Sequence of chain 1.A:
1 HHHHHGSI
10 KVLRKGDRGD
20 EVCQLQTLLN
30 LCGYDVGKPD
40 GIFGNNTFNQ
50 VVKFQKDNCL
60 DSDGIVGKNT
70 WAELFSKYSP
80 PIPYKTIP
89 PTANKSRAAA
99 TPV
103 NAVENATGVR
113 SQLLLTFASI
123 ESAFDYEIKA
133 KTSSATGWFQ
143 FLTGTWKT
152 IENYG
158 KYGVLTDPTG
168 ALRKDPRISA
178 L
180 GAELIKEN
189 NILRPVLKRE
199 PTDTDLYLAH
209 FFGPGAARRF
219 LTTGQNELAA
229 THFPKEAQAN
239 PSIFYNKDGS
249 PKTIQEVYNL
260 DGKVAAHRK

The protein below binds the small molecule below.
Small molecule (SMILES): CC(=O)N[C@@H]1[C@@H](O)[C@H](O[C@@H]2O[C@H](CO)[C@@H](O[C@@H]3O[C@H](CO)[C@@H](O[C@@H]4O[C@H](CO)[C@@H](O)[C@H](O)[C@H]4NC(C)=O)[C@H](O)[C@H]3NC(C)=O)[C@H](O)[C@H]2NC(C)=O)[C@@H](CO)O[C@H]1O

Binding-site contacts:
Ligand atom O3 contacts residue THR147 of chain 1.A at 3.0 Å.
Ligand atom C6 contacts residue GLN142 of chain 1.A at 3.2 Å.
Ligand atom C3 contacts residue GLU186 of chain 1.A at 3.4 Å.
Ligand atom O7 contacts residue PHE143 of chain 1.A at 3.7 Å.
Ligand atom O5 contacts residue PRO212 of chain 1.A at 3.4 Å.
Ligand atom C1 contacts residue HIS208 of chain 1.A at 3.4 Å.
Ligand atom O6 contacts residue PHE209 of chain 1.A at 3.6 Å.
Ligand atom C8 contacts residue PHE143 of chain 1.A at 3.7 Å (hydrophobic).
Ligand atom O7 contacts residue PHE210 of chain 1.A at 3.4 Å (h-bond).
Ligand atom C3 contacts residue HIS208 of chain 1.A at 3.6 Å.
Ligand atom C7 contacts residue THR147 of chain 1.A at 3.7 Å.
Ligand atom C8 contacts residue PHE141 of chain 1.A at 3.6 Å (hydrophobic).
Ligand atom O6 contacts residue ASN187 of chain 1.A at 3.6 Å (h-bond).
Ligand atom C8 contacts residue MSE151 of chain 1.A at 3.6 Å.
Ligand atom O7 contacts residue ASN238 of chain 1.A at 3.1 Å (h-bond).
Ligand atom O7 contacts residue THR147 of chain 1.A at 3.0 Å (h-bond).
Ligand atom O7 contacts residue GLY211 of chain 1.A at 3.6 Å.
Ligand atom C4 contacts residue PHE209 of chain 1.A at 3.7 Å (hydrophobic).
Ligand atom C5 contacts residue PHE209 of chain 1.A at 3.5 Å (hydrophobic).
Ligand atom C1 contacts residue PHE209 of chain 1.A at 3.4 Å (hydrophobic).
Ligand atom C4 contacts residue PRO212 of chain 1.A at 3.5 Å (hydrophobic).
Ligand atom O6 contacts residue HIS208 of chain 1.A at 3.6 Å.
Ligand atom N2 contacts residue HIS208 of chain 1.A at 3.0 Å (h-bond).
Ligand atom O4 contacts residue LEU144 of chain 1.A at 3.4 Å.
Ligand atom O4 contacts residue GLY211 of chain 1.A at 3.1 Å.
Ligand atom C8 contacts residue GLN142 of chain 1.A at 3.5 Å.
Ligand atom O7 contacts residue LEU144 of chain 1.A at 2.8 Å (h-bond).
Ligand atom O6 contacts residue PRO212 of chain 1.A at 2.8 Å.
Ligand atom C8 contacts residue HIS208 of chain 1.A at 3.5 Å.
Ligand atom O7 contacts residue PHE209 of chain 1.A at 3.1 Å.
Ligand atom O6 contacts residue LEU183 of chain 1.A at 3.5 Å.
Ligand atom O7 contacts residue THR150 of chain 1.A at 3.6 Å.
Ligand atom O6 contacts residue GLU123 of chain 1.A at 3.0 Å (salt-bridge).
Ligand atom O3 contacts residue PHE209 of chain 1.A at 3.3 Å (h-bond).
Ligand atom O5 contacts residue PHE209 of chain 1.A at 3.4 Å (h-bond).
Ligand atom C8 contacts residue ASN238 of chain 1.A at 3.6 Å.
Ligand atom O3 contacts residue GLU186 of chain 1.A at 3.5 Å (salt-bridge).
Ligand atom N2 contacts residue GLU186 of chain 1.A at 3.0 Å (salt-bridge).
Ligand atom C2 contacts residue HIS208 of chain 1.A at 3.5 Å.
Ligand atom C6 contacts residue GLU123 of chain 1.A at 3.4 Å.